This protein binds this small molecule.
Small molecule (SMILES): CC(=O)N[C@@H]1[C@@H](O)[C@H](O)[C@@H](CO)O[C@H]1O

Sequence of chain 1.A:
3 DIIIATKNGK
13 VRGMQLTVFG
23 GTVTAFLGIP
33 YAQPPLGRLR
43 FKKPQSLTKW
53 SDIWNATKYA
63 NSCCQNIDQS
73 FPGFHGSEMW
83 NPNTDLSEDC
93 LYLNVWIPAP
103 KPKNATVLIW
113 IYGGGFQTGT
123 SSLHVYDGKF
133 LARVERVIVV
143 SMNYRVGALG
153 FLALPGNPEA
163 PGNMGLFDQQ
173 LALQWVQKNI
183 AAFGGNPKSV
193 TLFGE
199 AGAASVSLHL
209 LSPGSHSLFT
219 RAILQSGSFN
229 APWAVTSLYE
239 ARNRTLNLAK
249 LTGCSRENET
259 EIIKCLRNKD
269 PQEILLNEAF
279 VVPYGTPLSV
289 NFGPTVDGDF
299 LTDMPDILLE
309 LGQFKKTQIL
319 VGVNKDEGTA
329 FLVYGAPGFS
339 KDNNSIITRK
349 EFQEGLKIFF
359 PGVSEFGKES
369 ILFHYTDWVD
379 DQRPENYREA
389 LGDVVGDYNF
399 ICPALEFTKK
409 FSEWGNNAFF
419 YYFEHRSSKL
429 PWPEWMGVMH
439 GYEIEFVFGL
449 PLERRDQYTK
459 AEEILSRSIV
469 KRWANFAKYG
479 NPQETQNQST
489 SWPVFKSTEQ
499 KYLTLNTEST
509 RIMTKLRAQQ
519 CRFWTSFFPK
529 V

Binding-site contacts:
Ligand atom C8 contacts residue LYS469 of chain 1.A at 4.0 Å.
Ligand atom C7 contacts residue ARG465 of chain 1.A at 4.0 Å.
Ligand atom O7 contacts residue ARG465 of chain 1.A at 3.6 Å.
Ligand atom C8 contacts residue GLU482 of chain 1.A at 4.0 Å.
Ligand atom C4 contacts residue ASN485 of chain 1.A at 4.2 Å.
Ligand atom C5 contacts residue ASN485 of chain 1.A at 3.7 Å.
Ligand atom C3 contacts residue ASN485 of chain 1.A at 3.7 Å.
Ligand atom C7 contacts residue ASN485 of chain 1.A at 3.2 Å.
Ligand atom C1 contacts residue ASN485 of chain 1.A at 1.4 Å.
Ligand atom O5 contacts residue ASN485 of chain 1.A at 2.4 Å (h-bond).
Ligand atom C2 contacts residue ASN485 of chain 1.A at 2.3 Å.
Ligand atom N2 contacts residue ASN485 of chain 1.A at 2.7 Å (h-bond).
Ligand atom O7 contacts residue ASN485 of chain 1.A at 3.3 Å (h-bond).
Ligand atom O3 contacts residue ARG465 of chain 1.A at 4.1 Å.
Ligand atom C8 contacts residue ARG465 of chain 1.A at 3.9 Å.
Ligand atom O7 contacts residue GLU482 of chain 1.A at 4.4 Å.
Ligand atom C8 contacts residue ASN485 of chain 1.A at 4.4 Å.
Ligand atom C7 contacts residue GLU482 of chain 1.A at 4.2 Å.